A protein and the small-molecule ligand that binds it are described below.
Small molecule (SMILES): N[C@@H](CC(=O)O)C(=O)O

Binding-site contacts:
Ligand atom C contacts residue GLY95 of chain 1.B at 3.5 Å.
Ligand atom C contacts residue GLN66 of chain 1.B at 3.9 Å.
Ligand atom CG contacts residue THR19 of chain 1.B at 2.7 Å.
Ligand atom OXT contacts residue ASP97 of chain 1.B at 3.1 Å (salt-bridge).
Ligand atom N contacts residue GLU290 of chain 1.A at 2.6 Å (salt-bridge).
Ligand atom O contacts residue GLY18 of chain 1.B at 3.4 Å.
Ligand atom CA contacts residue GLN66 of chain 1.B at 4.2 Å.
Ligand atom C contacts residue GLY18 of chain 1.B at 4.2 Å.
Ligand atom O contacts residue SER65 of chain 1.B at 2.8 Å (h-bond).
Ligand atom OD2 contacts residue GLY95 of chain 1.B at 3.4 Å.
Ligand atom O contacts residue THR19 of chain 1.B at 4.1 Å.
Ligand atom N contacts residue GLN66 of chain 1.B at 3.3 Å (h-bond).
Ligand atom OD2 contacts residue GLY18 of chain 1.B at 4.1 Å.
Ligand atom OD1 contacts residue THR19 of chain 1.B at 2.8 Å (h-bond).
Ligand atom OD1 contacts residue THR96 of chain 1.B at 3.1 Å (h-bond).
Ligand atom OD2 contacts residue THR19 of chain 1.B at 3.1 Å (h-bond).
Ligand atom O contacts residue GLN66 of chain 1.B at 3.7 Å.
Ligand atom CA contacts residue THR19 of chain 1.B at 3.5 Å.
Ligand atom C contacts residue THR96 of chain 1.B at 4.0 Å.
Ligand atom C contacts residue SER65 of chain 1.B at 3.5 Å.
Ligand atom CG contacts residue ALA121 of chain 1.B at 3.8 Å (hydrophobic).
Ligand atom CG contacts residue THR96 of chain 1.B at 3.0 Å.
Ligand atom OD2 contacts residue THR96 of chain 1.B at 3.0 Å (h-bond).
Ligand atom CA contacts residue GLU290 of chain 1.A at 3.3 Å.
Ligand atom C contacts residue ASP97 of chain 1.B at 4.1 Å.
Ligand atom OXT contacts residue THR96 of chain 1.B at 3.2 Å (h-bond).
Ligand atom CB contacts residue THR96 of chain 1.B at 3.3 Å.
Ligand atom OD1 contacts residue MET122 of chain 1.B at 4.3 Å.
Ligand atom O contacts residue GLY95 of chain 1.B at 3.5 Å.
Ligand atom CA contacts residue ASP97 of chain 1.B at 3.9 Å.
Ligand atom CB contacts residue ASP97 of chain 1.B at 3.4 Å.
Ligand atom OXT contacts residue GLY95 of chain 1.B at 3.1 Å.
Ligand atom OD1 contacts residue ALA121 of chain 1.B at 2.9 Å (h-bond).
Ligand atom OD2 contacts residue ALA121 of chain 1.B at 3.8 Å.
Ligand atom N contacts residue ASN255 of chain 1.A at 3.6 Å (h-bond).
Ligand atom CB contacts residue GLU290 of chain 1.A at 3.6 Å.
Ligand atom OXT contacts residue SER65 of chain 1.B at 2.8 Å (h-bond).
Ligand atom O contacts residue GLY64 of chain 1.B at 3.2 Å.
Ligand atom N contacts residue ASP97 of chain 1.B at 2.8 Å (salt-bridge).
Ligand atom CB contacts residue THR19 of chain 1.B at 3.3 Å.

Sequence of chain 1.B:
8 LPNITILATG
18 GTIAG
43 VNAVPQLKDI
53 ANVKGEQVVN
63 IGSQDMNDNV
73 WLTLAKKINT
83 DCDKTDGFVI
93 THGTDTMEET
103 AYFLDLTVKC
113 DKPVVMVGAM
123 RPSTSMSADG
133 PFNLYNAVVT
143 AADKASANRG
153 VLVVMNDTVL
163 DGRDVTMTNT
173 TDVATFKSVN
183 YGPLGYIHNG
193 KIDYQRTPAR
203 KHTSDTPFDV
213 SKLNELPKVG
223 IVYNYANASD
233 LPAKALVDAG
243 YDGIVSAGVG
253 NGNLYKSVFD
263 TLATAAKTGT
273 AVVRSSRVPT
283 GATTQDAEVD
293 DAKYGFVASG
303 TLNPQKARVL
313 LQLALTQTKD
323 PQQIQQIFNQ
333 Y

Sequence of chain 1.A:
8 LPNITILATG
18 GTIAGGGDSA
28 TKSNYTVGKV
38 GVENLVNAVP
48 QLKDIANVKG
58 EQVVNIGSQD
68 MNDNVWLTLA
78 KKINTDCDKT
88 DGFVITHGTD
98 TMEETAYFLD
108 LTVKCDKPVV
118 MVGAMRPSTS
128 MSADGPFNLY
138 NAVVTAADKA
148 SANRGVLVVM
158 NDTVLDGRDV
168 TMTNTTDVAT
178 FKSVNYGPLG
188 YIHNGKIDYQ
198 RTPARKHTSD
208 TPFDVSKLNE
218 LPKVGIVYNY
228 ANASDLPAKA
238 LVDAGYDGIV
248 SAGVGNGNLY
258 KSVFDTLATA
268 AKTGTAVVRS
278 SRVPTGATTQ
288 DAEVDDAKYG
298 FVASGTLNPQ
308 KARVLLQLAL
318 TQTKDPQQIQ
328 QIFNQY